Sequence of chain 1.C:
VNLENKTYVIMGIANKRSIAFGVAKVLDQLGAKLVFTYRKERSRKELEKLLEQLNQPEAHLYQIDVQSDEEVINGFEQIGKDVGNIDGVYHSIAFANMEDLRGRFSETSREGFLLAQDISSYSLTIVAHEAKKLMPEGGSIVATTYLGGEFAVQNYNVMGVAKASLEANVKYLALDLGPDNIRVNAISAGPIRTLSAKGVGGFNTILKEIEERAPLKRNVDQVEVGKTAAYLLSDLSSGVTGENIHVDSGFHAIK

This small molecule binds to this protein.
Small molecule (SMILES): CCCCCCc1ccc(Oc2ccccc2)c(O)c1

Binding-site contacts:
Ligand atom OAB contacts residue NAP1 of chain 1.Q at 2.6 Å (h-bond).
Ligand atom CAS contacts residue NAP1 of chain 1.Q at 3.7 Å.
Ligand atom CAI contacts residue ALA224 of chain 1.C at 3.8 Å (hydrophobic).
Ligand atom CAL contacts residue VAL227 of chain 1.C at 4.0 Å (hydrophobic).
Ligand atom OAB contacts residue LYS190 of chain 1.C at 3.7 Å.
Ligand atom CAO contacts residue TYR173 of chain 1.C at 3.9 Å (hydrophobic).
Ligand atom CAC contacts residue ALA123 of chain 1.C at 3.8 Å (hydrophobic).
Ligand atom CAQ contacts residue NAP1 of chain 1.Q at 3.4 Å.
Ligand atom CAT contacts residue NAP1 of chain 1.Q at 3.4 Å.
Ligand atom CAM contacts residue TYR173 of chain 1.C at 3.6 Å (hydrophobic).
Ligand atom CAI contacts residue NAP1 of chain 1.Q at 3.5 Å.
Ligand atom CAS contacts residue SER223 of chain 1.C at 3.7 Å.
Ligand atom CAJ contacts residue NAP1 of chain 1.Q at 3.5 Å.
Ligand atom CAF contacts residue VAL227 of chain 1.C at 3.9 Å (hydrophobic).
Ligand atom CAE contacts residue ALA121 of chain 1.C at 3.6 Å (hydrophobic).
Ligand atom CAG contacts residue ALA121 of chain 1.C at 3.8 Å (hydrophobic).
Ligand atom CAJ contacts residue TYR183 of chain 1.C at 3.4 Å (hydrophobic).
Ligand atom CAE contacts residue SER223 of chain 1.C at 4.0 Å.
Ligand atom CAC contacts residue MET186 of chain 1.C at 3.8 Å (hydrophobic).
Ligand atom CAR contacts residue NAP1 of chain 1.Q at 3.5 Å.
Ligand atom CAG contacts residue SER223 of chain 1.C at 3.4 Å.
Ligand atom OAP contacts residue SER223 of chain 1.C at 3.7 Å.
Ligand atom OAP contacts residue NAP1 of chain 1.Q at 3.2 Å.
Ligand atom CAA contacts residue ASN182 of chain 1.C at 4.0 Å.
Ligand atom CAA contacts residue VAL227 of chain 1.C at 3.7 Å (hydrophobic).
Ligand atom CAA contacts residue GLY228 of chain 1.C at 3.5 Å.
Ligand atom CAK contacts residue VAL180 of chain 1.C at 4.0 Å (hydrophobic).
Ligand atom CAO contacts residue NAP1 of chain 1.Q at 3.5 Å.
Ligand atom CAR contacts residue TYR183 of chain 1.C at 3.4 Å (hydrophobic).
Ligand atom CAM contacts residue PHE230 of chain 1.C at 4.0 Å (hydrophobic).
Ligand atom CAL contacts residue ILE233 of chain 1.C at 3.9 Å (hydrophobic).
Ligand atom CAC contacts residue LEU128 of chain 1.C at 4.0 Å (hydrophobic).
Ligand atom CAE contacts residue PHE122 of chain 1.C at 3.8 Å (hydrophobic).
Ligand atom OAB contacts residue TYR183 of chain 1.C at 2.5 Å (h-bond).
Ligand atom CAD contacts residue LEU128 of chain 1.C at 3.7 Å (hydrophobic).
Ligand atom CAK contacts residue VAL227 of chain 1.C at 3.8 Å (hydrophobic).
Ligand atom CAH contacts residue NAP1 of chain 1.Q at 3.2 Å.
Ligand atom CAG contacts residue NAP1 of chain 1.Q at 3.9 Å.
Ligand atom CAJ contacts residue TYR173 of chain 1.C at 3.9 Å (hydrophobic).
Ligand atom CAA contacts residue GLN181 of chain 1.C at 3.3 Å.